Sequence of chain 1.A:
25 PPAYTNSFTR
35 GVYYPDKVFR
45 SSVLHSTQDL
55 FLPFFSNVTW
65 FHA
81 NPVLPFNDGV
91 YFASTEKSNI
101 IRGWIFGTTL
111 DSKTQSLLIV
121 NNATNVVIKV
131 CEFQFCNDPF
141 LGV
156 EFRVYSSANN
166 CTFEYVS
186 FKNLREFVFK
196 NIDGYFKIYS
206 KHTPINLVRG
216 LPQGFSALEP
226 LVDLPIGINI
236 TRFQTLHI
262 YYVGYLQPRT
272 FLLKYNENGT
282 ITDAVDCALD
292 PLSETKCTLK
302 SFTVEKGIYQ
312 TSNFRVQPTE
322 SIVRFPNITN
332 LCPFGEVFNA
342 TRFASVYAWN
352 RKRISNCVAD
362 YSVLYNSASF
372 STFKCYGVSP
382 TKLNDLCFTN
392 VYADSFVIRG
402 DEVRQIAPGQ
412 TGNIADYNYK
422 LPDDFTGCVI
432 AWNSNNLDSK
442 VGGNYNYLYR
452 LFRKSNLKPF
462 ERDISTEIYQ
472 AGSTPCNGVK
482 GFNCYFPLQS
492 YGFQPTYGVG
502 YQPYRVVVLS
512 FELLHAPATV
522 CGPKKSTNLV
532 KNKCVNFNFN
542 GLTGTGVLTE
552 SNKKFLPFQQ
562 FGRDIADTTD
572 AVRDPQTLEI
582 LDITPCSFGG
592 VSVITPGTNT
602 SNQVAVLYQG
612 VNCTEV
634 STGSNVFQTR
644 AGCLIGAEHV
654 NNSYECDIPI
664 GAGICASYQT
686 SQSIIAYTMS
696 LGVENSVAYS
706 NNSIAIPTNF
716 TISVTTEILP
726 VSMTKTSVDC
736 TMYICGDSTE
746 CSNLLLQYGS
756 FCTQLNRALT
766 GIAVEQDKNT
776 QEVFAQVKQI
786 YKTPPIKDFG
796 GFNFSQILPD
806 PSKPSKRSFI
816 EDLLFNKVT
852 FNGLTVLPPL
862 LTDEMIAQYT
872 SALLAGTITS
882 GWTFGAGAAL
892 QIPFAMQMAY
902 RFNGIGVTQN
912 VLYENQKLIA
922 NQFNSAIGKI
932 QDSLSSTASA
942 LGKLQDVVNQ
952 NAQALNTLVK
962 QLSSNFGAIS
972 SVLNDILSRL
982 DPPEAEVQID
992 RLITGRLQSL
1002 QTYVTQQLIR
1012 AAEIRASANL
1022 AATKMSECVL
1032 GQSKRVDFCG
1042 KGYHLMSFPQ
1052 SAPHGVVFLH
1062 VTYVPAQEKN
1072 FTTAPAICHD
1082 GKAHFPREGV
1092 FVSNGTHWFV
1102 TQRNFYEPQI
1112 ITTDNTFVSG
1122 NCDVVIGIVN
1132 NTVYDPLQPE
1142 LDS

The protein below binds the small molecule below.
Small molecule (SMILES): CC(=O)N[C@@H]1[C@@H](O)[C@H](O)[C@@H](CO)O[C@H]1O

Binding-site contacts:
Ligand atom N2 contacts residue TYR28 of chain 1.A at 4.0 Å.
Ligand atom O5 contacts residue ASN61 of chain 1.A at 2.3 Å (h-bond).
Ligand atom O6 contacts residue TYR28 of chain 1.A at 3.7 Å.
Ligand atom C5 contacts residue TYR28 of chain 1.A at 3.7 Å (hydrophobic).
Ligand atom C2 contacts residue TYR28 of chain 1.A at 4.3 Å (hydrophobic).
Ligand atom C5 contacts residue ASN61 of chain 1.A at 3.6 Å.
Ligand atom N2 contacts residue ASN61 of chain 1.A at 2.7 Å (h-bond).
Ligand atom O7 contacts residue ASN61 of chain 1.A at 3.8 Å.
Ligand atom C7 contacts residue ASN61 of chain 1.A at 3.2 Å.
Ligand atom C1 contacts residue ASN61 of chain 1.A at 1.4 Å.
Ligand atom O5 contacts residue TYR28 of chain 1.A at 3.9 Å.
Ligand atom C8 contacts residue ASN61 of chain 1.A at 3.6 Å.
Ligand atom C3 contacts residue TYR28 of chain 1.A at 4.4 Å (hydrophobic).
Ligand atom C4 contacts residue ASN61 of chain 1.A at 4.2 Å.
Ligand atom C1 contacts residue TYR28 of chain 1.A at 3.5 Å (hydrophobic).
Ligand atom C3 contacts residue ASN61 of chain 1.A at 3.8 Å.
Ligand atom C2 contacts residue ASN61 of chain 1.A at 2.5 Å.
Ligand atom C6 contacts residue TYR28 of chain 1.A at 4.1 Å (hydrophobic).